Sequence of chain 1.A:
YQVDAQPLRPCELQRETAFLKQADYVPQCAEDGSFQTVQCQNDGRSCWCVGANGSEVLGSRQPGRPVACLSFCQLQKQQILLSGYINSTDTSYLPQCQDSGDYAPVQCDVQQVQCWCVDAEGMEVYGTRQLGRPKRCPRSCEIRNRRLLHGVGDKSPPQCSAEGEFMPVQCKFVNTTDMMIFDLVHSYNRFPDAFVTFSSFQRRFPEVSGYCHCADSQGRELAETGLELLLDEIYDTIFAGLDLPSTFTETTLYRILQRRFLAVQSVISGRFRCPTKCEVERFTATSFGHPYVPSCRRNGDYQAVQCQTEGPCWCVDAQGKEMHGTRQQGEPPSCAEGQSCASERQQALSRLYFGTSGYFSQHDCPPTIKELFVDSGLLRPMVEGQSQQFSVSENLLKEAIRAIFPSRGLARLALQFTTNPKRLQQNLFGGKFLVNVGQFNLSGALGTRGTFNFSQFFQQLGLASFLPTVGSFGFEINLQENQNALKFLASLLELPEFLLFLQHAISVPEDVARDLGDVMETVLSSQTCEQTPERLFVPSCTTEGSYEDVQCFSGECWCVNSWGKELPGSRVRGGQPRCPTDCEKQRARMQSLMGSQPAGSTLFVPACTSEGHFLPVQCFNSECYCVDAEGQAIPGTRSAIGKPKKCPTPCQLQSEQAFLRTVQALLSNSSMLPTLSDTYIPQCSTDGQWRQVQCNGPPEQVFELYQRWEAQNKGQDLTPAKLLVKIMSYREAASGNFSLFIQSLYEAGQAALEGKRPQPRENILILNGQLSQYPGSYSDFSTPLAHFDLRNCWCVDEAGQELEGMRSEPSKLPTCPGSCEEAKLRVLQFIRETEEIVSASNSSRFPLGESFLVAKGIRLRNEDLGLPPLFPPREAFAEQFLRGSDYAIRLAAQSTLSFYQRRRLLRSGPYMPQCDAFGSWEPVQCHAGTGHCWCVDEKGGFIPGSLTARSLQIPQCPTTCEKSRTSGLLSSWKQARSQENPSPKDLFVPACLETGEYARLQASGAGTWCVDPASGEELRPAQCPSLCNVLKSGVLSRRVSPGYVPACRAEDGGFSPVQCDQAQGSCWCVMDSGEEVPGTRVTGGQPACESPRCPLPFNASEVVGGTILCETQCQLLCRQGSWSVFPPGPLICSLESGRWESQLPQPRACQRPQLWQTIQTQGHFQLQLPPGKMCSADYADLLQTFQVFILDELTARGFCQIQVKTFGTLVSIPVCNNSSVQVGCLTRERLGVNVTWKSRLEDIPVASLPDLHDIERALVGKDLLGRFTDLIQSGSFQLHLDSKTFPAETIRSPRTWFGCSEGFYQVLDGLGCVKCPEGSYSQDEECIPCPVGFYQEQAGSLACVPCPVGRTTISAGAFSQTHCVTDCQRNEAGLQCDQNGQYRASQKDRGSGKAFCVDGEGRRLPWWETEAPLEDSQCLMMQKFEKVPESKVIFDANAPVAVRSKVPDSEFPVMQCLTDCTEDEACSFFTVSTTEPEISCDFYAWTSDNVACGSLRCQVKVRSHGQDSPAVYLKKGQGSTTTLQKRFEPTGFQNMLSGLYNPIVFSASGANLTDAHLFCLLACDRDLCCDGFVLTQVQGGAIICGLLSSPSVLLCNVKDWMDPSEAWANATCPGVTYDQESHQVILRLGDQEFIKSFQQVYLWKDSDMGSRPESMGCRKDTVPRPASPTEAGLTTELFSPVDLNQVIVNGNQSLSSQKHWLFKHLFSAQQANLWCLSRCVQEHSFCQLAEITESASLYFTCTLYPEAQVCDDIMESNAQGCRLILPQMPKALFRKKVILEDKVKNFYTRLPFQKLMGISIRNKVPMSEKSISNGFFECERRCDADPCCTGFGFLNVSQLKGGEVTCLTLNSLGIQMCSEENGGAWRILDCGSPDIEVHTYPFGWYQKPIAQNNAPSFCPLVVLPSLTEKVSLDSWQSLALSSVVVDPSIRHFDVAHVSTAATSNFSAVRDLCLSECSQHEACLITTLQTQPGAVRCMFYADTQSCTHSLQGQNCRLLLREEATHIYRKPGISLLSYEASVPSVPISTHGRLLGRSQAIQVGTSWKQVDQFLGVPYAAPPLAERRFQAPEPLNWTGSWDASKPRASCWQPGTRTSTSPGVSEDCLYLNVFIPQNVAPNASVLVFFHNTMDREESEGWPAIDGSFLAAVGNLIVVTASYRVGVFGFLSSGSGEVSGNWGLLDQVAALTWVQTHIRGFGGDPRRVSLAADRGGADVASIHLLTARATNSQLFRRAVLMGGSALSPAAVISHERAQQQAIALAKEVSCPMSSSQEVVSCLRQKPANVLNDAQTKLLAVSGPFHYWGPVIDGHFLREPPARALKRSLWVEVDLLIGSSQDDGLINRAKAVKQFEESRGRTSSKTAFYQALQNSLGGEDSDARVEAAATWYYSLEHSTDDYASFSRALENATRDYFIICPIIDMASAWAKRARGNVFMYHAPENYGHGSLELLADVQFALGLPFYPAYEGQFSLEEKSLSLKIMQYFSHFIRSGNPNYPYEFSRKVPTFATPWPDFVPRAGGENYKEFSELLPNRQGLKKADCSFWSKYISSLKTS

A protein and the small-molecule ligand that binds it are described below.
Small molecule (SMILES): CC(=O)N[C@@H]1[C@@H](O)[C@H](O)[C@@H](CO)O[C@H]1O

Binding-site contacts:
Ligand atom C2 contacts residue ASN198 of chain 1.A at 2.5 Å.
Ligand atom N2 contacts residue ASN198 of chain 1.A at 3.0 Å (h-bond).
Ligand atom C8 contacts residue GLU230 of chain 1.A at 4.3 Å.
Ligand atom C6 contacts residue ASP201 of chain 1.A at 4.2 Å.
Ligand atom C3 contacts residue ASN198 of chain 1.A at 3.8 Å.
Ligand atom O5 contacts residue ASP201 of chain 1.A at 3.4 Å.
Ligand atom C1 contacts residue GLU230 of chain 1.A at 4.4 Å.
Ligand atom C1 contacts residue THR200 of chain 1.A at 3.8 Å.
Ligand atom O3 contacts residue GLU230 of chain 1.A at 3.7 Å.
Ligand atom C5 contacts residue THR200 of chain 1.A at 3.2 Å.
Ligand atom C1 contacts residue ASN198 of chain 1.A at 1.4 Å.
Ligand atom C2 contacts residue GLU230 of chain 1.A at 3.9 Å.
Ligand atom C6 contacts residue THR200 of chain 1.A at 3.7 Å.
Ligand atom C1 contacts residue ASP201 of chain 1.A at 4.2 Å.
Ligand atom O5 contacts residue ASN198 of chain 1.A at 2.3 Å (h-bond).
Ligand atom N2 contacts residue GLU230 of chain 1.A at 3.3 Å (salt-bridge).
Ligand atom C5 contacts residue ASN198 of chain 1.A at 3.7 Å.
Ligand atom C5 contacts residue ASP201 of chain 1.A at 4.4 Å.
Ligand atom C7 contacts residue GLU230 of chain 1.A at 4.0 Å.
Ligand atom C7 contacts residue ASN198 of chain 1.A at 4.0 Å.
Ligand atom C4 contacts residue ASN198 of chain 1.A at 4.3 Å.
Ligand atom O5 contacts residue THR200 of chain 1.A at 3.3 Å (h-bond).
Ligand atom C8 contacts residue PHE205 of chain 1.A at 3.6 Å (hydrophobic).
Ligand atom C3 contacts residue GLU230 of chain 1.A at 3.5 Å.